Sequence of chain 3.C:
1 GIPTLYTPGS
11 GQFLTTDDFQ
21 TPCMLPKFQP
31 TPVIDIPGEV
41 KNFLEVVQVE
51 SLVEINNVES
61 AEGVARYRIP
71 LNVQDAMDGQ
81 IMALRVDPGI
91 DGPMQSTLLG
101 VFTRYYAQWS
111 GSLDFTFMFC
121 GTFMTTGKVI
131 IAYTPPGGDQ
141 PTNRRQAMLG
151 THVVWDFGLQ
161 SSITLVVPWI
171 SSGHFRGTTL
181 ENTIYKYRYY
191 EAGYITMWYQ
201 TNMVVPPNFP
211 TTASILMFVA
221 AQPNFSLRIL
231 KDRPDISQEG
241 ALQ

Binding-site contacts:
Ligand atom O contacts residue TYR95 of chain 3.A at 3.6 Å.
Ligand atom SG contacts residue ALA241 of chain 3.C at 3.5 Å (h-bond).
Ligand atom C contacts residue GLN155 of chain 2.A at 4.2 Å.
Ligand atom C contacts residue TYR152 of chain 2.A at 3.6 Å (hydrophobic).
Ligand atom CA contacts residue TYR152 of chain 2.A at 3.8 Å (hydrophobic).
Ligand atom O contacts residue GLN155 of chain 2.A at 3.0 Å (h-bond).
Ligand atom CB contacts residue MET78 of chain 3.A at 3.9 Å (hydrophobic).
Ligand atom N contacts residue GLN238 of chain 3.C at 3.8 Å.
Ligand atom CA contacts residue GLY1 of chain 3.E at 2.4 Å.
Ligand atom CB contacts residue GLU239 of chain 3.C at 4.0 Å.
Ligand atom N contacts residue TYR152 of chain 2.A at 3.5 Å.
Ligand atom N contacts residue GLU239 of chain 3.C at 3.0 Å (salt-bridge).
Ligand atom N contacts residue GLY1 of chain 3.E at 3.7 Å.
Ligand atom CA contacts residue ASP150 of chain 2.A at 3.3 Å.
Ligand atom CB contacts residue GLY1 of chain 3.E at 3.1 Å.
Ligand atom SG contacts residue TYR95 of chain 3.A at 3.8 Å.
Ligand atom C contacts residue GLY1 of chain 3.E at 1.3 Å.
Ligand atom CB contacts residue ASP150 of chain 2.A at 3.6 Å.
Ligand atom N contacts residue GLN155 of chain 2.A at 4.3 Å.
Ligand atom SG contacts residue GLY240 of chain 3.C at 4.0 Å.
Ligand atom C contacts residue SER151 of chain 2.A at 3.9 Å.
Ligand atom SG contacts residue GLU239 of chain 3.C at 4.3 Å.
Ligand atom CA contacts residue SER151 of chain 2.A at 4.0 Å.
Ligand atom C contacts residue MET78 of chain 3.A at 4.2 Å (hydrophobic).
Ligand atom O contacts residue LEU75 of chain 3.A at 4.4 Å.
Ligand atom SG contacts residue MET78 of chain 3.A at 3.8 Å.
Ligand atom SG contacts residue GLY1 of chain 3.E at 4.2 Å.
Ligand atom O contacts residue TYR152 of chain 2.A at 3.6 Å.
Ligand atom O contacts residue GLY1 of chain 3.E at 2.2 Å (h-bond).
Ligand atom C contacts residue ASP150 of chain 2.A at 3.8 Å.
Ligand atom C contacts residue TYR95 of chain 3.A at 4.5 Å (hydrophobic).
Ligand atom N contacts residue ASP150 of chain 2.A at 4.4 Å.
Ligand atom CA contacts residue GLU239 of chain 3.C at 3.9 Å.

Sequence of chain 2.A:
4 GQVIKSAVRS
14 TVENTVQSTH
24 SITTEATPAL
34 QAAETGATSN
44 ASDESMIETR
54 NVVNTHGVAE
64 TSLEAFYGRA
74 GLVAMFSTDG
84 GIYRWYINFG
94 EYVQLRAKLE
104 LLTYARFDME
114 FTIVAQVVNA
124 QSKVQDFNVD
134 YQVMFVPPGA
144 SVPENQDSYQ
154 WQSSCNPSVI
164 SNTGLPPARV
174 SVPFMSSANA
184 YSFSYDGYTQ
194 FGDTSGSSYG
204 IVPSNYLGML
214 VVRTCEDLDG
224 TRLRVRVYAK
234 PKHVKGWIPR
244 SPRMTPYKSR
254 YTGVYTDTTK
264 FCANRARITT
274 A

Sequence of chain 3.A:
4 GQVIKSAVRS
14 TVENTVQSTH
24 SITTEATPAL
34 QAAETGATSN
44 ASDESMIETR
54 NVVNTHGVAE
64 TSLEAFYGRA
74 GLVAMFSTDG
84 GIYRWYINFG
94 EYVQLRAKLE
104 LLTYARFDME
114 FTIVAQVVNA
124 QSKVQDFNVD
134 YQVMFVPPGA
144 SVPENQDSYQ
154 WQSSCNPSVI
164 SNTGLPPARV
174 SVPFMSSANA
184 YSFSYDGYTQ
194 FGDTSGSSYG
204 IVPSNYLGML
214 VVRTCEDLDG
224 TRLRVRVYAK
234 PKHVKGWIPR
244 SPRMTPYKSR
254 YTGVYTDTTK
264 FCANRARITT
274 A

The small molecule below binds the protein below.
Small molecule (SMILES): N[C@@H](CS)C(=O)O